Sequence of chain 1.B:
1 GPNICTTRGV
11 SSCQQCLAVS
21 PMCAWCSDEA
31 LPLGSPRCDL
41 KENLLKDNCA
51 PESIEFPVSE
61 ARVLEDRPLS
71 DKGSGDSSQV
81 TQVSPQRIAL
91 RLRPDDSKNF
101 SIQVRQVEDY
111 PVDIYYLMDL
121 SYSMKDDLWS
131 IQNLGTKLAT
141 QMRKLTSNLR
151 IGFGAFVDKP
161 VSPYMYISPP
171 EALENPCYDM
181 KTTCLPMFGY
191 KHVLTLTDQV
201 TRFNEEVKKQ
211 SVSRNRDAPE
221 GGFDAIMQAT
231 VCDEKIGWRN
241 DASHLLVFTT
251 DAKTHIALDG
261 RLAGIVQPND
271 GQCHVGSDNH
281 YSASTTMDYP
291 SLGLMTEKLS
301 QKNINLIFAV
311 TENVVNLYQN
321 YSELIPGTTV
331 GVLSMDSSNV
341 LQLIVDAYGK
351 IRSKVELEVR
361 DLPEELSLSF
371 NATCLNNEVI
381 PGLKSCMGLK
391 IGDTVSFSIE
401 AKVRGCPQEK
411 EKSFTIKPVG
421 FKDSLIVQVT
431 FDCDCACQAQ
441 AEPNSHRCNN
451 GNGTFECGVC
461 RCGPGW

This small molecule binds to this protein.
Small molecule (SMILES): CC(=O)N[C@@H]1[C@@H](O)[C@H](O)[C@@H](CO)O[C@H]1O

Binding-site contacts:
Ligand atom C7 contacts residue ASN99 of chain 1.B at 3.6 Å.
Ligand atom O7 contacts residue SER101 of chain 1.B at 3.8 Å.
Ligand atom C7 contacts residue SER101 of chain 1.B at 4.5 Å.
Ligand atom C8 contacts residue LYS98 of chain 1.B at 4.3 Å.
Ligand atom C8 contacts residue ASN99 of chain 1.B at 3.1 Å.
Ligand atom C2 contacts residue ASN99 of chain 1.B at 2.5 Å.
Ligand atom O7 contacts residue PHE100 of chain 1.B at 3.8 Å.
Ligand atom N2 contacts residue PHE100 of chain 1.B at 4.4 Å.
Ligand atom N2 contacts residue LYS98 of chain 1.B at 4.1 Å.
Ligand atom O7 contacts residue ASN99 of chain 1.B at 4.3 Å.
Ligand atom C8 contacts residue PHE100 of chain 1.B at 3.5 Å (hydrophobic).
Ligand atom O5 contacts residue ASN99 of chain 1.B at 2.4 Å (h-bond).
Ligand atom C7 contacts residue PHE100 of chain 1.B at 3.7 Å (hydrophobic).
Ligand atom C8 contacts residue ALA61 of chain 1.B at 4.5 Å (hydrophobic).
Ligand atom C3 contacts residue ASN99 of chain 1.B at 3.8 Å.
Ligand atom C4 contacts residue ASN99 of chain 1.B at 4.2 Å.
Ligand atom C1 contacts residue ASN99 of chain 1.B at 1.4 Å.
Ligand atom N2 contacts residue ASN99 of chain 1.B at 3.0 Å (h-bond).
Ligand atom C5 contacts residue ASN99 of chain 1.B at 3.6 Å.